The protein below binds the small molecule below.
Small molecule (SMILES): Nc1nc2c(ncn2[C@@H]2O[C@H](CO[P](=O)(O)O[P](=O)(O)NP(=O)(O)O)[C@@H](O)[C@H]2O)c(=O)[nH]1

Binding-site contacts:
Ligand atom O2G contacts residue THR183 of chain 1.FB at 2.8 Å (h-bond).
Ligand atom C5' contacts residue GLY177 of chain 1.FB at 3.3 Å.
Ligand atom O6 contacts residue CYS113 of chain 1.FB at 3.3 Å (h-bond).
Ligand atom O2G contacts residue ILE182 of chain 1.FB at 3.4 Å.
Ligand atom O1G contacts residue ILE182 of chain 1.FB at 2.9 Å (h-bond).
Ligand atom N9 contacts residue LYS84 of chain 1.FB at 3.5 Å.
Ligand atom C2 contacts residue ASP86 of chain 1.FB at 3.5 Å.
Ligand atom C5 contacts residue LYS84 of chain 1.FB at 3.4 Å.
Ligand atom O6 contacts residue ASN83 of chain 1.FB at 3.6 Å (h-bond).
Ligand atom O6 contacts residue ASN112 of chain 1.FB at 2.8 Å (h-bond).
Ligand atom O1B contacts residue GLY155 of chain 1.FB at 3.5 Å (h-bond).
Ligand atom C6 contacts residue ASN112 of chain 1.FB at 3.5 Å.
Ligand atom C3' contacts residue GLY177 of chain 1.FB at 3.4 Å.
Ligand atom PB contacts residue MG1 of chain 1.XC at 3.2 Å.
Ligand atom O1G contacts residue GLY181 of chain 1.FB at 2.8 Å (h-bond).
Ligand atom PG contacts residue MG1 of chain 1.XC at 3.2 Å.
Ligand atom C4' contacts residue GLY177 of chain 1.FB at 3.4 Å.
Ligand atom O4' contacts residue LYS84 of chain 1.FB at 3.0 Å (salt-bridge).
Ligand atom O1A contacts residue SER158 of chain 1.FB at 2.8 Å (h-bond).
Ligand atom O1B contacts residue LYS156 of chain 1.FB at 2.6 Å (salt-bridge).
Ligand atom N2 contacts residue ASP86 of chain 1.FB at 2.9 Å (salt-bridge).
Ligand atom N3B contacts residue ASN153 of chain 1.FB at 3.1 Å (h-bond).
Ligand atom O2G contacts residue MG1 of chain 1.XC at 2.0 Å.
Ligand atom O1A contacts residue GLY155 of chain 1.FB at 3.3 Å.
Ligand atom C5' contacts residue ASN153 of chain 1.FB at 3.3 Å.
Ligand atom C4 contacts residue LYS84 of chain 1.FB at 3.5 Å.
Ligand atom O3G contacts residue LYS156 of chain 1.FB at 2.8 Å (salt-bridge).
Ligand atom O2A contacts residue VAL176 of chain 1.FB at 3.5 Å.
Ligand atom N7 contacts residue ASN83 of chain 1.FB at 3.3 Å (h-bond).
Ligand atom O2B contacts residue SER157 of chain 1.FB at 2.9 Å (h-bond).
Ligand atom N1 contacts residue ASP86 of chain 1.FB at 3.1 Å (salt-bridge).
Ligand atom O3A contacts residue GLY155 of chain 1.FB at 3.1 Å (h-bond).
Ligand atom N1 contacts residue VAL114 of chain 1.FB at 3.4 Å.
Ligand atom O2A contacts residue GLY177 of chain 1.FB at 3.0 Å (h-bond).
Ligand atom O6 contacts residue LYS84 of chain 1.FB at 3.4 Å.
Ligand atom C8 contacts residue LYS84 of chain 1.FB at 3.5 Å.
Ligand atom O3G contacts residue GLY205 of chain 1.FB at 3.4 Å (h-bond).
Ligand atom O3' contacts residue GLY177 of chain 1.FB at 3.5 Å (h-bond).
Ligand atom O2B contacts residue MG1 of chain 1.XC at 2.0 Å.
Ligand atom N7 contacts residue CYS113 of chain 1.FB at 3.3 Å.

Sequence of chain 1.FB:
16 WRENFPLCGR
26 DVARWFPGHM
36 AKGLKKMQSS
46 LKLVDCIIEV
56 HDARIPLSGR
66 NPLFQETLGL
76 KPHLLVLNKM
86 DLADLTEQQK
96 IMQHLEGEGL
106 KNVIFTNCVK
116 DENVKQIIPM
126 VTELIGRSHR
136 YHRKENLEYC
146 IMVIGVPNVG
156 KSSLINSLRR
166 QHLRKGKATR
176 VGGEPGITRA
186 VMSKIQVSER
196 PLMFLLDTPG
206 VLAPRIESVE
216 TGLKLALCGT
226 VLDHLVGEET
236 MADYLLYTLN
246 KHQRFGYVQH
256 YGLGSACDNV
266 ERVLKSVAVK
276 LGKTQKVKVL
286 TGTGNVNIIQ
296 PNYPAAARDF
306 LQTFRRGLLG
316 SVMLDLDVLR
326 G